Sequence of chain 1.E:
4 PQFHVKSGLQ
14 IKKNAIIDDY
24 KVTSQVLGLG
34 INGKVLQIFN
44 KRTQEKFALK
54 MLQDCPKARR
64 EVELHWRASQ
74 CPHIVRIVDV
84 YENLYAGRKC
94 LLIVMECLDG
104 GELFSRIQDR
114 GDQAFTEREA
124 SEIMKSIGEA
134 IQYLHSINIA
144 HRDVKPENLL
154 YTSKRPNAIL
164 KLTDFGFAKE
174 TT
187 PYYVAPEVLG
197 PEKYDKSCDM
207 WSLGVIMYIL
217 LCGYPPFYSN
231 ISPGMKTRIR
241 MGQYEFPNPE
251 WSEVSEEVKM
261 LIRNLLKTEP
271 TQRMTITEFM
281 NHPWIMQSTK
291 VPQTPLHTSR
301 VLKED

This small molecule binds to this protein.
Small molecule (SMILES): Nc1nccc(Nc2cc(-c3cc4ccccc4o3)c3[nH]ncc3c2)n1

Binding-site contacts:
Ligand atom N23 contacts residue GLU99 of chain 1.E at 3.4 Å (salt-bridge).
Ligand atom N20 contacts residue THR166 of chain 1.E at 3.0 Å (h-bond).
Ligand atom C5 contacts residue VAL38 of chain 1.E at 3.7 Å (hydrophobic).
Ligand atom C13 contacts residue THR166 of chain 1.E at 4.0 Å.
Ligand atom C19 contacts residue ASP167 of chain 1.E at 3.4 Å.
Ligand atom C10 contacts residue ALA51 of chain 1.E at 3.6 Å (hydrophobic).
Ligand atom C6 contacts residue ASP167 of chain 1.E at 3.5 Å.
Ligand atom C8 contacts residue THR166 of chain 1.E at 4.0 Å.
Ligand atom C2 contacts residue GLY104 of chain 1.E at 4.0 Å.
Ligand atom C5 contacts residue LEU32 of chain 1.E at 3.8 Å (hydrophobic).
Ligand atom O26 contacts residue LEU30 of chain 1.E at 3.7 Å.
Ligand atom C15 contacts residue LEU153 of chain 1.E at 3.7 Å (hydrophobic).
Ligand atom C4 contacts residue GLU105 of chain 1.E at 3.6 Å.
Ligand atom C3 contacts residue ASP102 of chain 1.E at 3.7 Å.
Ligand atom N21 contacts residue LEU101 of chain 1.E at 2.8 Å (h-bond).
Ligand atom C18 contacts residue LEU153 of chain 1.E at 3.5 Å (hydrophobic).
Ligand atom C9 contacts residue LEU153 of chain 1.E at 3.8 Å (hydrophobic).
Ligand atom C11 contacts residue LEU101 of chain 1.E at 3.7 Å (hydrophobic).
Ligand atom C16 contacts residue LEU153 of chain 1.E at 3.5 Å (hydrophobic).
Ligand atom C12 contacts residue LEU30 of chain 1.E at 4.0 Å (hydrophobic).
Ligand atom C17 contacts residue LEU101 of chain 1.E at 3.8 Å (hydrophobic).
Ligand atom N24 contacts residue THR166 of chain 1.E at 3.0 Å (h-bond).
Ligand atom C7 contacts residue LEU30 of chain 1.E at 3.9 Å (hydrophobic).
Ligand atom C1 contacts residue ASP102 of chain 1.E at 3.8 Å.
Ligand atom C17 contacts residue LEU30 of chain 1.E at 3.9 Å (hydrophobic).
Ligand atom C13 contacts residue VAL38 of chain 1.E at 3.8 Å (hydrophobic).
Ligand atom N20 contacts residue ASP167 of chain 1.E at 3.1 Å (salt-bridge).
Ligand atom N22 contacts residue ASP167 of chain 1.E at 3.2 Å.
Ligand atom N21 contacts residue LEU153 of chain 1.E at 4.0 Å.
Ligand atom C6 contacts residue LYS53 of chain 1.E at 3.7 Å.
Ligand atom C8 contacts residue MET98 of chain 1.E at 3.9 Å (hydrophobic).
Ligand atom N23 contacts residue LEU101 of chain 1.E at 3.0 Å (h-bond).
Ligand atom C7 contacts residue LEU101 of chain 1.E at 2.9 Å (hydrophobic).
Ligand atom N20 contacts residue MET98 of chain 1.E at 3.4 Å (h-bond).
Ligand atom C19 contacts residue THR166 of chain 1.E at 3.2 Å.
Ligand atom N23 contacts residue ALA51 of chain 1.E at 3.7 Å.
Ligand atom N23 contacts residue CYS100 of chain 1.E at 3.6 Å.
Ligand atom N22 contacts residue LYS53 of chain 1.E at 3.1 Å (salt-bridge).
Ligand atom C18 contacts residue LEU101 of chain 1.E at 3.8 Å (hydrophobic).
Ligand atom C10 contacts residue GLU99 of chain 1.E at 3.6 Å.